A small-molecule ligand and the protein it binds are described below.
Small molecule (SMILES): CCCCCCCCCCCC[N+](C)(C)CCCS(=O)(=O)O

Binding-site contacts:
Ligand atom S1 contacts residue ARG98 of chain 19.A at 4.4 Å.
Ligand atom C2 contacts residue ARG98 of chain 19.A at 3.4 Å.
Ligand atom C16 contacts residue ARG224 of chain 19.A at 4.0 Å.
Ligand atom O1S contacts residue ARG98 of chain 19.A at 3.6 Å.
Ligand atom C3 contacts residue ARG98 of chain 19.A at 3.2 Å.
Ligand atom C14 contacts residue ARG224 of chain 19.A at 4.5 Å.
Ligand atom O1S contacts residue THR226 of chain 19.A at 4.3 Å.
Ligand atom C1 contacts residue ARG224 of chain 19.A at 3.8 Å.
Ligand atom C3 contacts residue TRP117 of chain 19.A at 3.5 Å (hydrophobic).
Ligand atom O3S contacts residue THR226 of chain 19.A at 4.0 Å.
Ligand atom O1S contacts residue ASP228 of chain 19.A at 3.6 Å.
Ligand atom N1 contacts residue ARG224 of chain 19.A at 4.2 Å.
Ligand atom C3 contacts residue ARG224 of chain 19.A at 3.5 Å.
Ligand atom C15 contacts residue ARG224 of chain 19.A at 3.3 Å.
Ligand atom C2 contacts residue ARG224 of chain 19.A at 3.8 Å.
Ligand atom C15 contacts residue TRP117 of chain 19.A at 4.2 Å (hydrophobic).
Ligand atom N1 contacts residue ARG98 of chain 19.A at 4.3 Å.
Ligand atom N1 contacts residue TRP117 of chain 19.A at 4.1 Å.
Ligand atom C16 contacts residue TRP117 of chain 19.A at 3.7 Å (hydrophobic).
Ligand atom C1 contacts residue ARG98 of chain 19.A at 3.2 Å.
Ligand atom C13 contacts residue ARG224 of chain 19.A at 4.1 Å.

Sequence of chain 19.A:
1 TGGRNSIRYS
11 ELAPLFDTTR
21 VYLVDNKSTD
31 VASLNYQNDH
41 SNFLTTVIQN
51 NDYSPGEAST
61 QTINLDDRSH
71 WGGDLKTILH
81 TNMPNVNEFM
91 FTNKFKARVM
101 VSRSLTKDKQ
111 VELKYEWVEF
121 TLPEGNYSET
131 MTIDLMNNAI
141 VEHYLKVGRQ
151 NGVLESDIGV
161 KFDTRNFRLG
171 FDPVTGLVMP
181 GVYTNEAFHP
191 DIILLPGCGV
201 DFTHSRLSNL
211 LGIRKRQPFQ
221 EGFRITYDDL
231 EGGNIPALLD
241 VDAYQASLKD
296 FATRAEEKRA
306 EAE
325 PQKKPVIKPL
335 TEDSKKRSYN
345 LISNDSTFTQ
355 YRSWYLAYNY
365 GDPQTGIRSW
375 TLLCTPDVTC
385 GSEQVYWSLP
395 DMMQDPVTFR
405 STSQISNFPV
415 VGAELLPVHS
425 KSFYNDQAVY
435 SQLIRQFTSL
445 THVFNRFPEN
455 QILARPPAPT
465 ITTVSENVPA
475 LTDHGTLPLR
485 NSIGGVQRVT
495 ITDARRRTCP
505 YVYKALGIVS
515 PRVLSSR